Binding-site contacts:
Ligand atom O3 contacts residue ASP325 of chain 1.A at 4.3 Å.
Ligand atom N2 contacts residue TYR170 of chain 1.A at 4.4 Å.
Ligand atom C5 contacts residue ASN153 of chain 1.A at 3.7 Å.
Ligand atom C8 contacts residue ASN153 of chain 1.A at 4.4 Å.
Ligand atom N2 contacts residue LEU172 of chain 1.A at 4.2 Å.
Ligand atom C8 contacts residue TYR170 of chain 1.A at 3.7 Å (hydrophobic).
Ligand atom O5 contacts residue ASN153 of chain 1.A at 2.4 Å (h-bond).
Ligand atom O7 contacts residue ASN153 of chain 1.A at 3.4 Å (h-bond).
Ligand atom C7 contacts residue LEU172 of chain 1.A at 4.2 Å (hydrophobic).
Ligand atom C8 contacts residue LEU172 of chain 1.A at 3.6 Å (hydrophobic).
Ligand atom C1 contacts residue ASN153 of chain 1.A at 1.5 Å.
Ligand atom C2 contacts residue TYR170 of chain 1.A at 4.4 Å (hydrophobic).
Ligand atom C1 contacts residue TYR170 of chain 1.A at 4.0 Å (hydrophobic).
Ligand atom C5 contacts residue TYR170 of chain 1.A at 4.4 Å (hydrophobic).
Ligand atom C2 contacts residue ASN153 of chain 1.A at 2.5 Å.
Ligand atom C4 contacts residue ASN153 of chain 1.A at 4.3 Å.
Ligand atom C8 contacts residue ASP325 of chain 1.A at 3.5 Å.
Ligand atom C7 contacts residue ASN153 of chain 1.A at 3.3 Å.
Ligand atom C8 contacts residue VAL139 of chain 1.A at 4.2 Å (hydrophobic).
Ligand atom O7 contacts residue TYR170 of chain 1.A at 3.1 Å.
Ligand atom C7 contacts residue TYR170 of chain 1.A at 3.6 Å (hydrophobic).
Ligand atom N2 contacts residue ASP325 of chain 1.A at 4.3 Å.
Ligand atom O3 contacts residue TYR170 of chain 1.A at 4.5 Å.
Ligand atom C3 contacts residue TYR170 of chain 1.A at 3.9 Å (hydrophobic).
Ligand atom C7 contacts residue ASP325 of chain 1.A at 4.2 Å.
Ligand atom O4 contacts residue TYR170 of chain 1.A at 3.9 Å.
Ligand atom C3 contacts residue ASN153 of chain 1.A at 3.7 Å.
Ligand atom N2 contacts residue ASN153 of chain 1.A at 2.8 Å (h-bond).

The small molecule below binds the protein below.
Small molecule (SMILES): CC(=O)N[C@H]1[C@H](O[C@H]2[C@H](O)[C@@H](NC(C)=O)CO[C@@H]2CO)O[C@H](CO)[C@@H](O)[C@@H]1O

Sequence of chain 1.A:
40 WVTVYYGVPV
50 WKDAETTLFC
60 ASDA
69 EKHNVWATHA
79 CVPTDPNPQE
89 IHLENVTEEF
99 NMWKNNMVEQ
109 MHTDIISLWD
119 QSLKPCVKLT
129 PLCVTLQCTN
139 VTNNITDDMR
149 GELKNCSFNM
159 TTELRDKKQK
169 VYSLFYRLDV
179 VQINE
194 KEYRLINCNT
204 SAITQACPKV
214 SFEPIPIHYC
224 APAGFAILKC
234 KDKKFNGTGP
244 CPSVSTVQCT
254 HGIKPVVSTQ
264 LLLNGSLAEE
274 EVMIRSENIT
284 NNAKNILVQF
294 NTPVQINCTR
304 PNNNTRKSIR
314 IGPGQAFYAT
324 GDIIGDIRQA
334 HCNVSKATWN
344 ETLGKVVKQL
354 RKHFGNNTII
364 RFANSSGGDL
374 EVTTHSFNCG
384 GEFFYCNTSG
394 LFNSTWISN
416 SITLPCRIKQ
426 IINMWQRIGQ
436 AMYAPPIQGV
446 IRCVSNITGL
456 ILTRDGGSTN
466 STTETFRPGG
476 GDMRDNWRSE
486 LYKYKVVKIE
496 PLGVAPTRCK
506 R